Binding-site contacts:
Ligand atom C21 contacts residue PHE186 of chain 1.D at 3.6 Å (hydrophobic).
Ligand atom N6 contacts residue TYR178 of chain 1.D at 3.7 Å.
Ligand atom O contacts residue PHE186 of chain 1.D at 3.2 Å.
Ligand atom N3 contacts residue GLU191 of chain 1.D at 3.1 Å (salt-bridge).
Ligand atom C18 contacts residue ZN1 of chain 1.S at 2.9 Å.
Ligand atom N6 contacts residue TYR133 of chain 1.D at 2.9 Å (h-bond).
Ligand atom C13 contacts residue TYR178 of chain 1.D at 3.5 Å (hydrophobic).
Ligand atom C20 contacts residue PHE186 of chain 1.D at 3.4 Å (hydrophobic).
Ligand atom N4 contacts residue HIS189 of chain 1.D at 3.2 Å (h-bond).
Ligand atom C25 contacts residue TYR176 of chain 1.D at 3.9 Å (hydrophobic).
Ligand atom C20 contacts residue TRP209 of chain 1.D at 3.6 Å (hydrophobic).
Ligand atom N4 contacts residue HIS277 of chain 1.D at 3.2 Å (h-bond).
Ligand atom C23 contacts residue TYR133 of chain 1.D at 3.8 Å (hydrophobic).
Ligand atom N3 contacts residue HIS189 of chain 1.D at 2.7 Å (h-bond).
Ligand atom N2 contacts residue HIS189 of chain 1.D at 3.2 Å (h-bond).
Ligand atom C16 contacts residue HIS189 of chain 1.D at 4.0 Å.
Ligand atom C26 contacts residue TYR176 of chain 1.D at 3.6 Å (hydrophobic).
Ligand atom N2 contacts residue ZN1 of chain 1.S at 2.8 Å.
Ligand atom C24 contacts residue PHE186 of chain 1.D at 3.3 Å (hydrophobic).
Ligand atom C19 contacts residue HIS277 of chain 1.D at 3.5 Å.
Ligand atom C13 contacts residue ASP136 of chain 1.D at 3.9 Å.
Ligand atom O contacts residue TYR133 of chain 1.D at 3.3 Å (h-bond).
Ligand atom C16 contacts residue TYR178 of chain 1.D at 3.9 Å (hydrophobic).
Ligand atom C17 contacts residue HIS189 of chain 1.D at 3.4 Å.
Ligand atom C24 contacts residue LYS207 of chain 1.D at 3.9 Å.
Ligand atom C18 contacts residue HIS189 of chain 1.D at 3.5 Å.
Ligand atom O contacts residue LYS207 of chain 1.D at 2.8 Å (salt-bridge).
Ligand atom C23 contacts residue TYR178 of chain 1.D at 3.3 Å (hydrophobic).
Ligand atom C19 contacts residue PHE186 of chain 1.D at 3.7 Å (hydrophobic).
Ligand atom C17 contacts residue ZN1 of chain 1.S at 3.2 Å.
Ligand atom C12 contacts residue ASP136 of chain 1.D at 3.8 Å.
Ligand atom N6 contacts residue PHE186 of chain 1.D at 3.9 Å.
Ligand atom N4 contacts residue ZN1 of chain 1.S at 2.1 Å.
Ligand atom C17 contacts residue GLU191 of chain 1.D at 3.3 Å.
Ligand atom C19 contacts residue ZN1 of chain 1.S at 3.1 Å.
Ligand atom C19 contacts residue TRP209 of chain 1.D at 3.6 Å (hydrophobic).
Ligand atom N5 contacts residue TYR178 of chain 1.D at 3.7 Å.
Ligand atom N3 contacts residue ZN1 of chain 1.S at 2.1 Å.
Ligand atom C24 contacts residue TYR133 of chain 1.D at 3.5 Å (hydrophobic).
Ligand atom C22 contacts residue PHE186 of chain 1.D at 4.0 Å (hydrophobic).

This protein binds this small molecule.
Small molecule (SMILES): CN(C)CCc1cccc(C2CCN(CCc3cnn(-c4nccc5c(=O)[nH]cnc45)c3)CC2)c1

Sequence of chain 1.D:
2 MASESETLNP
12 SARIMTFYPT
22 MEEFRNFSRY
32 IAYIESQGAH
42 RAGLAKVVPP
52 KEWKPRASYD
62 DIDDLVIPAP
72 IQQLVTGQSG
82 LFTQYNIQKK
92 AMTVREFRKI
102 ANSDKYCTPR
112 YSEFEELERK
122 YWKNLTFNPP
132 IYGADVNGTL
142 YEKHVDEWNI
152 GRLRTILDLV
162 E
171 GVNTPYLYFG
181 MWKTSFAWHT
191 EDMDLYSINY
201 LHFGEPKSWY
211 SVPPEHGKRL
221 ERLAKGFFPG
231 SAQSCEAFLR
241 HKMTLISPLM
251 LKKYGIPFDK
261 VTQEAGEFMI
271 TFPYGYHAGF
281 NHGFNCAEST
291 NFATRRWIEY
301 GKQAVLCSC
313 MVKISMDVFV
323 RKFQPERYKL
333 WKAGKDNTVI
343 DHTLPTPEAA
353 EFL